This protein binds this small molecule.
Small molecule (SMILES): NCC(=O)O

Binding-site contacts:
Ligand atom N contacts residue PRO516 of chain 1.C at 3.4 Å (h-bond).
Ligand atom N contacts residue SER688 of chain 1.C at 4.0 Å.
Ligand atom CA contacts residue TRP731 of chain 1.C at 3.7 Å (hydrophobic).
Ligand atom C contacts residue PRO516 of chain 1.C at 4.2 Å (hydrophobic).
Ligand atom C contacts residue SER688 of chain 1.C at 3.3 Å.
Ligand atom N contacts residue ASP732 of chain 1.C at 2.5 Å (salt-bridge).
Ligand atom CA contacts residue ASP732 of chain 1.C at 3.6 Å.
Ligand atom C contacts residue ARG523 of chain 1.C at 3.5 Å.
Ligand atom O contacts residue THR518 of chain 1.C at 2.7 Å (h-bond).
Ligand atom C contacts residue THR518 of chain 1.C at 3.9 Å.
Ligand atom CA contacts residue PHE484 of chain 1.C at 3.9 Å (hydrophobic).
Ligand atom OXT contacts residue SER688 of chain 1.C at 2.8 Å (h-bond).
Ligand atom O contacts residue SER688 of chain 1.C at 3.6 Å (h-bond).
Ligand atom CA contacts residue THR518 of chain 1.C at 4.3 Å.
Ligand atom OXT contacts residue PHE484 of chain 1.C at 3.4 Å.
Ligand atom OXT contacts residue SER687 of chain 1.C at 3.6 Å.
Ligand atom O contacts residue PRO516 of chain 1.C at 3.8 Å.
Ligand atom CA contacts residue SER688 of chain 1.C at 3.6 Å.
Ligand atom O contacts residue PHE484 of chain 1.C at 4.2 Å.
Ligand atom N contacts residue PHE758 of chain 1.C at 4.0 Å.
Ligand atom N contacts residue PHE484 of chain 1.C at 4.5 Å.
Ligand atom C contacts residue PHE484 of chain 1.C at 3.8 Å (hydrophobic).
Ligand atom O contacts residue LEU517 of chain 1.C at 3.7 Å.
Ligand atom N contacts residue THR518 of chain 1.C at 3.4 Å (h-bond).
Ligand atom O contacts residue ARG523 of chain 1.C at 2.9 Å (salt-bridge).
Ligand atom OXT contacts residue ARG523 of chain 1.C at 2.8 Å (salt-bridge).
Ligand atom N contacts residue TRP731 of chain 1.C at 4.4 Å.
Ligand atom CA contacts residue PRO516 of chain 1.C at 4.0 Å (hydrophobic).

Sequence of chain 1.C:
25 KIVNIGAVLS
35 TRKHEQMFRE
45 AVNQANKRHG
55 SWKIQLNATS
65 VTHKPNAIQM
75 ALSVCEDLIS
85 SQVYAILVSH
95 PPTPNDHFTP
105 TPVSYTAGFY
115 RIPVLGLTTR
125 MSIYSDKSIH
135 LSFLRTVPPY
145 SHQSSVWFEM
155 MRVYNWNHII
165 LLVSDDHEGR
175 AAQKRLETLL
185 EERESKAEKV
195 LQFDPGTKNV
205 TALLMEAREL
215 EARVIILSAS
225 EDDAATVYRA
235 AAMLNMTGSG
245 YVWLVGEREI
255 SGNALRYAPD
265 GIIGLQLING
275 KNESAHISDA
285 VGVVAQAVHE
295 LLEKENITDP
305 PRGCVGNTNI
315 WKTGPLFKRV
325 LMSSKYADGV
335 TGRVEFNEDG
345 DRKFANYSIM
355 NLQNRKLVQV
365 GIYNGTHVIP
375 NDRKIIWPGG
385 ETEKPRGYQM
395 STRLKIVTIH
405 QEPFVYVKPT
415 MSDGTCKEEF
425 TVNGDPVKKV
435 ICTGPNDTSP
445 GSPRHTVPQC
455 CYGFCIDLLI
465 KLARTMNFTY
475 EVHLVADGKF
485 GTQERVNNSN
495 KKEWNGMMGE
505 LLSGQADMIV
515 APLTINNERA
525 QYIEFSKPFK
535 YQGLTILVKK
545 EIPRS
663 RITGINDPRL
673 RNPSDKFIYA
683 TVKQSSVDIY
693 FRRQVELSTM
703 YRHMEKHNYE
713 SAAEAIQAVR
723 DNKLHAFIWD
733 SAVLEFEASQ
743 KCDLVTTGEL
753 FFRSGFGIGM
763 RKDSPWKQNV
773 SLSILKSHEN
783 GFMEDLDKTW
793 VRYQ